A protein and the small-molecule ligand that binds it are described below.
Small molecule (SMILES): CC1=C(CCc2nnn[nH]2)c2ccccc2/C1=C\c1ccc(C(C)C)cc1

Sequence of chain 1.A:
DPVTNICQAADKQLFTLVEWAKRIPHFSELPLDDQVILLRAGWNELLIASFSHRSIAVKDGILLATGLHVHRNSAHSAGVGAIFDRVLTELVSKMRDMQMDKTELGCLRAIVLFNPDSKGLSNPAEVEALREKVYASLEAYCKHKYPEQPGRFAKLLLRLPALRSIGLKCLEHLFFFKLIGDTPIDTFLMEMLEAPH

Binding-site contacts:
Ligand atom C15 contacts residue LEU108 of chain 1.A at 3.9 Å (hydrophobic).
Ligand atom C18 contacts residue ILE224 of chain 1.A at 3.8 Å (hydrophobic).
Ligand atom N26 contacts residue LEU218 of chain 1.A at 3.5 Å.
Ligand atom C22 contacts residue LEU218 of chain 1.C at 4.0 Å (hydrophobic).
Ligand atom N25 contacts residue CYS214 of chain 1.A at 3.9 Å.
Ligand atom C01 contacts residue TRP87 of chain 1.A at 3.5 Å (hydrophobic).
Ligand atom C21 contacts residue LEU218 of chain 1.C at 3.9 Å (hydrophobic).
Ligand atom C11 contacts residue ILE224 of chain 1.A at 4.0 Å (hydrophobic).
Ligand atom N24 contacts residue PHE220 of chain 1.A at 3.4 Å (h-bond).
Ligand atom C19 contacts residue GLY225 of chain 1.A at 3.9 Å.
Ligand atom N26 contacts residue PHE219 of chain 1.A at 3.9 Å.
Ligand atom N26 contacts residue LEU215 of chain 1.A at 3.8 Å.
Ligand atom C15 contacts residue ILE224 of chain 1.A at 3.5 Å (hydrophobic).
Ligand atom C09 contacts residue PHE220 of chain 1.A at 3.6 Å (hydrophobic).
Ligand atom N25 contacts residue PHE221 of chain 1.A at 3.7 Å.
Ligand atom N24 contacts residue PHE219 of chain 1.A at 4.0 Å.
Ligand atom C06 contacts residue PHE220 of chain 1.A at 3.5 Å (hydrophobic).
Ligand atom N24 contacts residue PHE221 of chain 1.A at 3.0 Å (h-bond).
Ligand atom C16 contacts residue ALA54 of chain 1.A at 4.0 Å (hydrophobic).
Ligand atom C17 contacts residue PHE220 of chain 1.A at 3.9 Å (hydrophobic).
Ligand atom C18 contacts residue GLY225 of chain 1.A at 4.0 Å.
Ligand atom N26 contacts residue CYS214 of chain 1.A at 3.6 Å (h-bond).
Ligand atom N26 contacts residue PHE220 of chain 1.A at 3.9 Å.
Ligand atom C14 contacts residue LEU108 of chain 1.A at 4.0 Å (hydrophobic).
Ligand atom N25 contacts residue PHE219 of chain 1.A at 3.2 Å (h-bond).
Ligand atom C22 contacts residue LEU218 of chain 1.A at 3.8 Å (hydrophobic).
Ligand atom C23 contacts residue LEU218 of chain 1.A at 3.6 Å (hydrophobic).
Ligand atom C05 contacts residue PHE220 of chain 1.A at 3.6 Å (hydrophobic).
Ligand atom N27 contacts residue LEU218 of chain 1.A at 3.6 Å.
Ligand atom C18 contacts residue ILE50 of chain 1.A at 3.8 Å (hydrophobic).
Ligand atom C17 contacts residue ILE224 of chain 1.A at 4.0 Å (hydrophobic).
Ligand atom C20 contacts residue PHE221 of chain 1.A at 3.7 Å (hydrophobic).
Ligand atom N24 contacts residue LEU218 of chain 1.A at 3.5 Å.
Ligand atom N25 contacts residue LEU218 of chain 1.A at 3.2 Å.
Ligand atom C16 contacts residue ALA53 of chain 1.A at 3.6 Å (hydrophobic).
Ligand atom C19 contacts residue PHE221 of chain 1.A at 3.6 Å (hydrophobic).
Ligand atom C07 contacts residue PHE220 of chain 1.A at 3.7 Å (hydrophobic).
Ligand atom C17 contacts residue ILE50 of chain 1.A at 4.0 Å (hydrophobic).
Ligand atom C10 contacts residue LEU108 of chain 1.A at 4.0 Å (hydrophobic).
Ligand atom N25 contacts residue PHE220 of chain 1.A at 2.9 Å (h-bond).

Sequence of chain 1.C:
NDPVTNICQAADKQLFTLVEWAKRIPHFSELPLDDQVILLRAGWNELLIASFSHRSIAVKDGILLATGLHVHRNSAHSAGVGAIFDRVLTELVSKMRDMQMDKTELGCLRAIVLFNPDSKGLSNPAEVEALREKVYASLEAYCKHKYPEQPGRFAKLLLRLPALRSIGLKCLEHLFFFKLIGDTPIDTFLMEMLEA